The small molecule below binds the protein below.
Small molecule (SMILES): CCCCCCCCCCCC[Se][C@@H]1O[C@H](CO)[C@@H](O[C@H]2O[C@H](CO)[C@@H](O)[C@H](O)[C@H]2O)[C@H](O)[C@H]1O

Binding-site contacts:
Ligand atom C10 contacts residue LEU14 of chain 3.A at 4.2 Å (hydrophobic).
Ligand atom C8 contacts residue LSM1 of chain 3.F at 4.0 Å.
Ligand atom C1 contacts residue LEU81 of chain 3.A at 3.6 Å (hydrophobic).
Ligand atom SE contacts residue GLY77 of chain 3.A at 4.0 Å.
Ligand atom C6 contacts residue LSM1 of chain 3.F at 4.1 Å.
Ligand atom C1 contacts residue GLY77 of chain 3.A at 3.5 Å.
Ligand atom C7 contacts residue VAL11 of chain 3.A at 4.1 Å (hydrophobic).
Ligand atom C6 contacts residue LEU7 of chain 3.A at 3.8 Å (hydrophobic).
Ligand atom C7 contacts residue LEU84 of chain 3.A at 3.9 Å (hydrophobic).
Ligand atom C5 contacts residue ALA80 of chain 3.A at 4.2 Å (hydrophobic).
Ligand atom C3 contacts residue GLY77 of chain 3.A at 4.2 Å.
Ligand atom C2 contacts residue GLY77 of chain 3.A at 4.1 Å.
Ligand atom C1' contacts residue HIS75 of chain 3.A at 4.3 Å.
Ligand atom C5 contacts residue LEU7 of chain 3.A at 4.1 Å (hydrophobic).
Ligand atom C5 contacts residue LEU84 of chain 3.A at 4.2 Å (hydrophobic).
Ligand atom C2 contacts residue LSM1 of chain 3.F at 4.5 Å.
Ligand atom C3 contacts residue LEU81 of chain 3.A at 3.6 Å (hydrophobic).
Ligand atom C4 contacts residue LEU7 of chain 3.A at 3.8 Å (hydrophobic).
Ligand atom C1' contacts residue LEU81 of chain 3.A at 4.3 Å (hydrophobic).
Ligand atom C2 contacts residue LEU81 of chain 3.A at 4.4 Å (hydrophobic).
Ligand atom C9 contacts residue LEU84 of chain 3.A at 4.1 Å (hydrophobic).
Ligand atom C8 contacts residue ALA10 of chain 3.A at 4.1 Å (hydrophobic).
Ligand atom SE contacts residue HIS75 of chain 3.A at 4.5 Å.

Sequence of chain 3.A:
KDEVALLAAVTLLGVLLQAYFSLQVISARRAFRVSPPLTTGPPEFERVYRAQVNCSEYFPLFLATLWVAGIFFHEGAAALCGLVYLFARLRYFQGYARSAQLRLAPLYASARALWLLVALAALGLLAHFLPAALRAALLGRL